Sequence of chain 50.A:
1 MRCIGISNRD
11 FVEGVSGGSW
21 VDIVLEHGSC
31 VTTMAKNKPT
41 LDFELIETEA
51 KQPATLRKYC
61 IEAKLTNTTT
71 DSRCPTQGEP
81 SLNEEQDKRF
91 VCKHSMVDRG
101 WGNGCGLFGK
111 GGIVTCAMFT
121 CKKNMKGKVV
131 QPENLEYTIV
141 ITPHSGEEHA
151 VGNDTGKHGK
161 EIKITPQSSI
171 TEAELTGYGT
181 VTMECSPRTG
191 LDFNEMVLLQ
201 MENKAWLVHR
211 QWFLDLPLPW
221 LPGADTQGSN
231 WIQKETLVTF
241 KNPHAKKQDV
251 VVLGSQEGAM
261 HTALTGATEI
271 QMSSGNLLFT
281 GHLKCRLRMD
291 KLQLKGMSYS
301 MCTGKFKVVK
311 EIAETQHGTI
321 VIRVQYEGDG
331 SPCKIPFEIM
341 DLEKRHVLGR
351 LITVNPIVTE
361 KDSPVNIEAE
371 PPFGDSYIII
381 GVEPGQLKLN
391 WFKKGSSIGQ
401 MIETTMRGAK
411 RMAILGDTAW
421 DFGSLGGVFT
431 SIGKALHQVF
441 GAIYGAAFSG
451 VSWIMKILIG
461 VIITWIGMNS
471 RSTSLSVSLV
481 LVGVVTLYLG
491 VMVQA

A small-molecule ligand and the protein it binds are described below.
Small molecule (SMILES): CC(=O)N[C@H]1[C@H](O[C@H]2[C@H](O)[C@@H](NC(C)=O)CO[C@@H]2CO)O[C@H](CO)[C@@H](O)[C@@H]1O

Binding-site contacts:
Ligand atom C2 contacts residue HIS149 of chain 50.A at 3.5 Å.
Ligand atom N2 contacts residue HIS149 of chain 50.A at 4.3 Å.
Ligand atom C1 contacts residue ASN153 of chain 50.A at 1.4 Å.
Ligand atom C4 contacts residue HIS149 of chain 50.A at 3.4 Å.
Ligand atom C6 contacts residue GLY156 of chain 50.A at 4.0 Å.
Ligand atom C5 contacts residue ASN153 of chain 50.A at 3.6 Å.
Ligand atom C5 contacts residue THR155 of chain 50.A at 4.0 Å.
Ligand atom C5 contacts residue HIS149 of chain 50.A at 3.6 Å.
Ligand atom O5 contacts residue HIS158 of chain 50.A at 3.4 Å.
Ligand atom C3 contacts residue ASN153 of chain 50.A at 3.9 Å.
Ligand atom N2 contacts residue ASN153 of chain 50.A at 3.1 Å (h-bond).
Ligand atom C5 contacts residue HIS158 of chain 50.A at 4.4 Å.
Ligand atom O5 contacts residue HIS149 of chain 50.A at 3.6 Å.
Ligand atom O5 contacts residue ASN153 of chain 50.A at 2.2 Å (h-bond).
Ligand atom C1 contacts residue THR155 of chain 50.A at 3.3 Å.
Ligand atom C2 contacts residue ASN153 of chain 50.A at 2.6 Å.
Ligand atom O5 contacts residue GLY156 of chain 50.A at 4.2 Å.
Ligand atom C6 contacts residue HIS149 of chain 50.A at 4.3 Å.
Ligand atom O6 contacts residue HIS158 of chain 50.A at 4.2 Å.
Ligand atom O7 contacts residue HIS149 of chain 50.A at 3.3 Å.
Ligand atom C6 contacts residue HIS158 of chain 50.A at 4.2 Å.
Ligand atom O4 contacts residue HIS149 of chain 50.A at 4.3 Å.
Ligand atom C8 contacts residue ASN153 of chain 50.A at 4.4 Å.
Ligand atom C7 contacts residue HIS149 of chain 50.A at 4.3 Å.
Ligand atom C4 contacts residue ASN153 of chain 50.A at 4.2 Å.
Ligand atom C1 contacts residue HIS158 of chain 50.A at 4.1 Å.
Ligand atom O3 contacts residue HIS149 of chain 50.A at 4.0 Å.
Ligand atom O6 contacts residue HIS149 of chain 50.A at 3.2 Å.
Ligand atom C3 contacts residue HIS149 of chain 50.A at 4.0 Å.
Ligand atom O5 contacts residue THR155 of chain 50.A at 3.4 Å (h-bond).
Ligand atom C8 contacts residue GLY102 of chain 4.A at 3.6 Å.
Ligand atom C1 contacts residue HIS149 of chain 50.A at 3.5 Å.
Ligand atom C7 contacts residue ASN153 of chain 50.A at 4.1 Å.
Ligand atom C5 contacts residue GLY156 of chain 50.A at 4.3 Å.

Sequence of chain 4.A:
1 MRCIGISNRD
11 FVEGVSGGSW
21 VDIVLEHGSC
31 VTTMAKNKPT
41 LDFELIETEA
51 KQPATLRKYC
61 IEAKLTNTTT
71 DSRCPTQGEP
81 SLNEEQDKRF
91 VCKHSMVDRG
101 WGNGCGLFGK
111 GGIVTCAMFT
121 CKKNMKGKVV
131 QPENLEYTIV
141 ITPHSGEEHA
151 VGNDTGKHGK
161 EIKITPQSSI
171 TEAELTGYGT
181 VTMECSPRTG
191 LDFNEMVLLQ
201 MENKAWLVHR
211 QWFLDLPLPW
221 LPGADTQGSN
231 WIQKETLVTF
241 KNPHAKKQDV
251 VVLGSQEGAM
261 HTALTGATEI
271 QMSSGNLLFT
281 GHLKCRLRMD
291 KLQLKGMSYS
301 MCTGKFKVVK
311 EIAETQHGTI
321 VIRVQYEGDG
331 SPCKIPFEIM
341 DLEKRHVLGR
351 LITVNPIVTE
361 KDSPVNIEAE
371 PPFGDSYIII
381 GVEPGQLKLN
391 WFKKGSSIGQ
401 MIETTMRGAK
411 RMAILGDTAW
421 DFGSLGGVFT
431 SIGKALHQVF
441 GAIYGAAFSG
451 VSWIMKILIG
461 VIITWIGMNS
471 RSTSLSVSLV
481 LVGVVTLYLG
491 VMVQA